Binding-site contacts:
Ligand atom O08 contacts residue GLU10 of chain 1.E at 4.0 Å.
Ligand atom C03 contacts residue PRO86 of chain 1.E at 3.6 Å (hydrophobic).
Ligand atom C02 contacts residue PRO86 of chain 1.E at 3.9 Å (hydrophobic).
Ligand atom O21 contacts residue TYR58 of chain 1.E at 3.9 Å.
Ligand atom O19 contacts residue THR140 of chain 1.E at 3.9 Å.
Ligand atom C15 contacts residue LEU135 of chain 1.E at 3.6 Å (hydrophobic).
Ligand atom O24 contacts residue ARG93 of chain 1.E at 2.9 Å (salt-bridge).
Ligand atom O08 contacts residue MET193 of chain 1.E at 3.0 Å.
Ligand atom C06 contacts residue PRO86 of chain 1.E at 3.6 Å (hydrophobic).
Ligand atom O19 contacts residue LEU188 of chain 1.E at 3.8 Å.
Ligand atom N01 contacts residue PRO86 of chain 1.E at 3.3 Å (h-bond).
Ligand atom O23 contacts residue ARG93 of chain 1.E at 3.1 Å (salt-bridge).
Ligand atom C03 contacts residue TYR58 of chain 1.E at 3.4 Å (hydrophobic).
Ligand atom C06 contacts residue TYR58 of chain 1.E at 3.9 Å (hydrophobic).
Ligand atom N01 contacts residue TYR217 of chain 1.E at 3.8 Å.
Ligand atom N09 contacts residue GLU10 of chain 1.E at 4.0 Å.
Ligand atom O19 contacts residue LEU135 of chain 1.E at 3.5 Å.
Ligand atom O18 contacts residue THR140 of chain 1.E at 2.3 Å (h-bond).
Ligand atom C10 contacts residue MET193 of chain 1.E at 4.0 Å (hydrophobic).
Ligand atom C22 contacts residue ARG93 of chain 1.E at 3.6 Å.
Ligand atom N01 contacts residue THR88 of chain 1.E at 2.6 Å (h-bond).
Ligand atom C06 contacts residue TYR217 of chain 1.E at 3.9 Å (hydrophobic).
Ligand atom N04 contacts residue TYR58 of chain 1.E at 3.4 Å.
Ligand atom C22 contacts residue TYR58 of chain 1.E at 3.8 Å (hydrophobic).
Ligand atom O24 contacts residue THR88 of chain 1.E at 2.9 Å (h-bond).
Ligand atom C12 contacts residue MET193 of chain 1.E at 4.0 Å (hydrophobic).
Ligand atom C05 contacts residue PRO86 of chain 1.E at 3.3 Å (hydrophobic).
Ligand atom O24 contacts residue LEU87 of chain 1.E at 3.3 Å.
Ligand atom C05 contacts residue TYR58 of chain 1.E at 3.5 Å (hydrophobic).
Ligand atom C20 contacts residue TYR58 of chain 1.E at 3.8 Å (hydrophobic).
Ligand atom O19 contacts residue TYR187 of chain 1.E at 3.8 Å.
Ligand atom O18 contacts residue LEU189 of chain 1.E at 3.4 Å.
Ligand atom C17 contacts residue THR140 of chain 1.E at 3.2 Å.
Ligand atom O19 contacts residue LEU189 of chain 1.E at 3.9 Å.
Ligand atom C17 contacts residue LEU189 of chain 1.E at 3.7 Å (hydrophobic).
Ligand atom C13 contacts residue GLU190 of chain 1.E at 3.5 Å.
Ligand atom O24 contacts residue PRO86 of chain 1.E at 3.4 Å (h-bond).
Ligand atom C02 contacts residue THR88 of chain 1.E at 3.8 Å.
Ligand atom C17 contacts residue GLU190 of chain 1.E at 3.9 Å.
Ligand atom O18 contacts residue GLU190 of chain 1.E at 3.3 Å (salt-bridge).

Sequence of chain 1.E:
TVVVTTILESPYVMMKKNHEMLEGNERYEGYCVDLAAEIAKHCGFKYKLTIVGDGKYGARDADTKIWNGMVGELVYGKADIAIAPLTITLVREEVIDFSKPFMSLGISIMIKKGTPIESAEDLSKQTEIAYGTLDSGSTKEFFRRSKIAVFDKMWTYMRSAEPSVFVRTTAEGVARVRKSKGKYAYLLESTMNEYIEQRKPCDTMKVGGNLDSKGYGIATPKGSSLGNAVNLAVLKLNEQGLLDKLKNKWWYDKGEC

The small molecule below binds the protein below.
Small molecule (SMILES): N[C@H](Cn1ccc(=O)n(Cc2ccc(C(=O)O)cc2)c1=O)C(=O)O